Sequence of chain 1.A:
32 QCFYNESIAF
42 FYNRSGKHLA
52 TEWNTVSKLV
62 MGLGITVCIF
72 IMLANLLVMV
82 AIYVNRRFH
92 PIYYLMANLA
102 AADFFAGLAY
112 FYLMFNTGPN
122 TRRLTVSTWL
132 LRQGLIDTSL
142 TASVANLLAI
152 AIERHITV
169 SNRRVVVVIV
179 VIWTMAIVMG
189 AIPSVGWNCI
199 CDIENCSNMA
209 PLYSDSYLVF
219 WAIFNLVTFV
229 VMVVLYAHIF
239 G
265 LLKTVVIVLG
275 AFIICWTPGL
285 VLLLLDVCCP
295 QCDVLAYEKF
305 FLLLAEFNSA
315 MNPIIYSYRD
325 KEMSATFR

Binding-site contacts:
Ligand atom O3 contacts residue LYS48 of chain 1.A at 3.6 Å.
Ligand atom C15 contacts residue GLU302 of chain 1.A at 3.0 Å.
Ligand atom C1 contacts residue GLN134 of chain 1.A at 3.8 Å.
Ligand atom C5 contacts residue TRP219 of chain 1.A at 3.6 Å (hydrophobic).
Ligand atom C8 contacts residue LEU306 of chain 1.A at 4.0 Å (hydrophobic).
Ligand atom C12 contacts residue LEU306 of chain 1.A at 3.9 Å (hydrophobic).
Ligand atom C19 contacts residue LYS303 of chain 1.A at 4.0 Å.
Ligand atom P1 contacts residue LYS48 of chain 1.A at 3.8 Å.
Ligand atom C18 contacts residue GLU302 of chain 1.A at 3.5 Å.
Ligand atom O6 contacts residue THR122 of chain 1.A at 3.9 Å.
Ligand atom C10 contacts residue PHE305 of chain 1.A at 3.9 Å (hydrophobic).
Ligand atom C1 contacts residue TYR211 of chain 1.A at 3.2 Å (hydrophobic).
Ligand atom C10 contacts residue LEU306 of chain 1.A at 3.4 Å (hydrophobic).
Ligand atom O4 contacts residue LYS48 of chain 1.A at 2.6 Å (salt-bridge).
Ligand atom C11 contacts residue LEU306 of chain 1.A at 3.7 Å (hydrophobic).
Ligand atom C5 contacts residue LEU287 of chain 1.A at 3.4 Å (hydrophobic).
Ligand atom C10 contacts residue GLU302 of chain 1.A at 3.9 Å.
Ligand atom O2 contacts residue GLU302 of chain 1.A at 3.9 Å.
Ligand atom N1 contacts residue GLU302 of chain 1.A at 2.8 Å (salt-bridge).
Ligand atom C2 contacts residue ASP138 of chain 1.A at 3.5 Å.
Ligand atom C14 contacts residue GLU302 of chain 1.A at 3.0 Å.
Ligand atom C16 contacts residue GLN134 of chain 1.A at 3.4 Å.
Ligand atom C9 contacts residue LEU306 of chain 1.A at 3.8 Å (hydrophobic).
Ligand atom C3 contacts residue ASP138 of chain 1.A at 2.8 Å.
Ligand atom P1 contacts residue ARG133 of chain 1.A at 3.8 Å.
Ligand atom O6 contacts residue ARG133 of chain 1.A at 2.4 Å (salt-bridge).
Ligand atom C4 contacts residue ASP138 of chain 1.A at 4.0 Å.
Ligand atom O4 contacts residue TYR43 of chain 1.A at 3.2 Å (h-bond).
Ligand atom C1 contacts residue ASP138 of chain 1.A at 3.3 Å.
Ligand atom O1 contacts residue LEU306 of chain 1.A at 3.9 Å.
Ligand atom C4 contacts residue TRP219 of chain 1.A at 3.3 Å (hydrophobic).
Ligand atom O5 contacts residue THR118 of chain 1.A at 3.3 Å.
Ligand atom C18 contacts residue LYS48 of chain 1.A at 3.9 Å.
Ligand atom O1 contacts residue LEU114 of chain 1.A at 3.9 Å.
Ligand atom C20 contacts residue LYS48 of chain 1.A at 2.8 Å.
Ligand atom C17 contacts residue GLU302 of chain 1.A at 3.8 Å.
Ligand atom C7 contacts residue LEU306 of chain 1.A at 3.9 Å (hydrophobic).
Ligand atom C19 contacts residue GLU302 of chain 1.A at 2.9 Å.
Ligand atom C16 contacts residue GLU302 of chain 1.A at 4.0 Å.
Ligand atom O2 contacts residue LYS303 of chain 1.A at 3.6 Å.

A small-molecule ligand and the protein it binds are described below.
Small molecule (SMILES): CCCCCCc1ccccc1CCCCC(=O)N[C@H](CO)COP(=O)(O)O